Binding-site contacts:
Ligand atom CL1 contacts residue GLU114 of chain 1.A at 4.0 Å.
Ligand atom C31 contacts residue ALA147 of chain 1.A at 4.1 Å (hydrophobic).
Ligand atom C13 contacts residue LEU39 of chain 1.A at 3.8 Å (hydrophobic).
Ligand atom C30 contacts residue LEU116 of chain 1.A at 4.0 Å (hydrophobic).
Ligand atom C9 contacts residue LEU18 of chain 1.A at 3.3 Å (hydrophobic).
Ligand atom C35 contacts residue MET72 of chain 1.A at 4.1 Å (hydrophobic).
Ligand atom C20 contacts residue LEU112 of chain 1.A at 3.7 Å (hydrophobic).
Ligand atom C1 contacts residue MET71 of chain 1.A at 3.8 Å (hydrophobic).
Ligand atom C19 contacts residue GLU114 of chain 1.A at 3.8 Å.
Ligand atom C3 contacts residue PHE19 of chain 1.A at 3.9 Å (hydrophobic).
Ligand atom C41 contacts residue MET145 of chain 1.A at 3.7 Å (hydrophobic).
Ligand atom C6 contacts residue MET72 of chain 1.A at 3.5 Å (hydrophobic).
Ligand atom C36 contacts residue ALA15 of chain 1.A at 3.9 Å (hydrophobic).
Ligand atom C23 contacts residue MET145 of chain 1.A at 3.8 Å (hydrophobic).
Ligand atom C20 contacts residue MET109 of chain 1.A at 3.8 Å (hydrophobic).
Ligand atom O10 contacts residue LEU39 of chain 1.A at 3.3 Å.
Ligand atom C45 contacts residue ILE85 of chain 1.A at 3.3 Å (hydrophobic).
Ligand atom C17 contacts residue MET145 of chain 1.A at 3.9 Å (hydrophobic).
Ligand atom C4 contacts residue PHE19 of chain 1.A at 3.9 Å (hydrophobic).
Ligand atom C9 contacts residue PHE19 of chain 1.A at 3.5 Å (hydrophobic).
Ligand atom C7 contacts residue PHE19 of chain 1.A at 4.0 Å (hydrophobic).
Ligand atom C34 contacts residue ALA147 of chain 1.A at 3.6 Å (hydrophobic).
Ligand atom C31 contacts residue MET144 of chain 1.A at 3.6 Å (hydrophobic).
Ligand atom C30 contacts residue MET124 of chain 1.A at 4.0 Å (hydrophobic).
Ligand atom C1 contacts residue MET72 of chain 1.A at 3.5 Å (hydrophobic).
Ligand atom CL1 contacts residue MET109 of chain 1.A at 3.5 Å.
Ligand atom C94 contacts residue GLN41 of chain 1.A at 4.1 Å.
Ligand atom N9 contacts residue PHE19 of chain 1.A at 4.0 Å.
Ligand atom C92 contacts residue MET145 of chain 1.A at 3.8 Å (hydrophobic).
Ligand atom C2 contacts residue MET71 of chain 1.A at 3.9 Å (hydrophobic).
Ligand atom O1 contacts residue LEU39 of chain 1.A at 3.5 Å.
Ligand atom C31 contacts residue MET145 of chain 1.A at 3.6 Å (hydrophobic).
Ligand atom C30 contacts residue GLU114 of chain 1.A at 3.8 Å.
Ligand atom C33 contacts residue LYS148 of chain 1.A at 3.7 Å.
Ligand atom O10 contacts residue GLN41 of chain 1.A at 4.0 Å.
Ligand atom C6 contacts residue PHE68 of chain 1.A at 3.3 Å (hydrophobic).
Ligand atom C5 contacts residue PHE68 of chain 1.A at 3.5 Å (hydrophobic).
Ligand atom O19 contacts residue MET145 of chain 1.A at 4.0 Å.
Ligand atom C45 contacts residue GLU84 of chain 1.A at 3.8 Å.
Ligand atom C23 contacts residue MET144 of chain 1.A at 3.8 Å (hydrophobic).

This small molecule binds to this protein.
Small molecule (SMILES): CC[C@]1(O)C[C@@H]2C[N@@](CCc3c([nH]c4ccccc34)[C@@](C(=O)OC)(c3cc4c(cc3OC)N(C)[C@@H]3[C@]45CCN4CC=C[C@@](CC)(C[C@@]36OC(=O)N(CCCl)C6=O)[C@H]45)C2)C1

Sequence of chain 1.A:
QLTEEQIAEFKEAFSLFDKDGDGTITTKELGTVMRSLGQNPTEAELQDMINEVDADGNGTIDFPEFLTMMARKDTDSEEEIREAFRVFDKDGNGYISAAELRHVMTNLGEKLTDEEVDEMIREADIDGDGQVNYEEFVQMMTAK